Sequence of chain 1.N:
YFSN

Sequence of chain 1.M:
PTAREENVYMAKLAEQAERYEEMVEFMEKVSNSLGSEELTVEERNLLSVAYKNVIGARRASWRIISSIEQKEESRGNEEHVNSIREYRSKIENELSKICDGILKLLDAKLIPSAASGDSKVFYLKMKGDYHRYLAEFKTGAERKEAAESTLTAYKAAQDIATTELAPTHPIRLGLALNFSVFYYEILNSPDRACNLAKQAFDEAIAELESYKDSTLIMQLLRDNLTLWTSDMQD

A protein and the small-molecule ligand that binds it are described below.
Small molecule (SMILES): C=CC(C)(C)OC[C@H]1O[C@H](O[C@@H]2C3=C([C@H](C)COC(C)=O)C[C@H](O)[C@]3(C)/C=C3/[C@@H](COC)CC[C@H]3[C@@H](C)[C@H]2O)[C@H](O)[C@@H](OC(C)=O)[C@@H]1O

Binding-site contacts:
Ligand atom O8 contacts residue ASP224 of chain 1.M at 3.4 Å (salt-bridge).
Ligand atom C18 contacts residue ASP224 of chain 1.M at 3.2 Å.
Ligand atom C28 contacts residue ASP224 of chain 1.M at 4.1 Å.
Ligand atom C7 contacts residue VAL55 of chain 1.M at 3.7 Å (hydrophobic).
Ligand atom O29 contacts residue ASP224 of chain 1.M at 3.5 Å (salt-bridge).
Ligand atom C38 contacts residue PHE128 of chain 1.M at 3.1 Å (hydrophobic).
Ligand atom C18 contacts residue ILE228 of chain 1.M at 3.8 Å (hydrophobic).
Ligand atom C10 contacts residue ASN5 of chain 1.N at 4.1 Å.
Ligand atom O16 contacts residue ASP224 of chain 1.M at 3.0 Å (salt-bridge).
Ligand atom C3 contacts residue ASP224 of chain 1.M at 4.0 Å.
Ligand atom C5 contacts residue ASN5 of chain 1.N at 4.0 Å.
Ligand atom O43 contacts residue ASP224 of chain 1.M at 3.0 Å (salt-bridge).
Ligand atom C27 contacts residue PHE128 of chain 1.M at 3.7 Å (hydrophobic).
Ligand atom C21 contacts residue ASN51 of chain 1.M at 3.7 Å.
Ligand atom C40 contacts residue ASP224 of chain 1.M at 4.1 Å.
Ligand atom C12 contacts residue ASN5 of chain 1.N at 4.0 Å.
Ligand atom O13 contacts residue LYS58 of chain 1.M at 2.5 Å (salt-bridge).
Ligand atom O13 contacts residue ASN5 of chain 1.N at 2.4 Å (h-bond).
Ligand atom C9 contacts residue ASP224 of chain 1.M at 3.3 Å.
Ligand atom C6 contacts residue ASN5 of chain 1.N at 3.7 Å.
Ligand atom C5 contacts residue LYS58 of chain 1.M at 3.5 Å.
Ligand atom C48 contacts residue ASN51 of chain 1.M at 4.0 Å.
Ligand atom C6 contacts residue LYS58 of chain 1.M at 3.3 Å.
Ligand atom O22 contacts residue ASN51 of chain 1.M at 3.1 Å (h-bond).
Ligand atom C7 contacts residue LYS58 of chain 1.M at 4.1 Å.
Ligand atom O32 contacts residue LYS131 of chain 1.M at 3.7 Å.
Ligand atom C26 contacts residue LYS131 of chain 1.M at 3.7 Å.
Ligand atom C23 contacts residue ASN51 of chain 1.M at 4.1 Å.
Ligand atom C20 contacts residue ASN5 of chain 1.N at 4.0 Å.
Ligand atom C9 contacts residue PRO176 of chain 1.M at 4.1 Å (hydrophobic).
Ligand atom O32 contacts residue PHE128 of chain 1.M at 4.0 Å.
Ligand atom C2 contacts residue LYS58 of chain 1.M at 3.8 Å.
Ligand atom C14 contacts residue ASN51 of chain 1.M at 3.0 Å.
Ligand atom C11 contacts residue ASP224 of chain 1.M at 3.2 Å.
Ligand atom C17 contacts residue ASP224 of chain 1.M at 3.8 Å.
Ligand atom O16 contacts residue PRO176 of chain 1.M at 3.5 Å.
Ligand atom C23 contacts residue PHE128 of chain 1.M at 4.0 Å (hydrophobic).
Ligand atom C42 contacts residue SER221 of chain 1.M at 4.0 Å.
Ligand atom C25 contacts residue ILE228 of chain 1.M at 4.1 Å (hydrophobic).
Ligand atom C25 contacts residue PRO176 of chain 1.M at 4.1 Å (hydrophobic).